Binding-site contacts:
Ligand atom C6 contacts residue TRP32 of chain 1.C at 4.3 Å (hydrophobic).
Ligand atom C22 contacts residue LEU41 of chain 1.C at 4.5 Å (hydrophobic).
Ligand atom C34 contacts residue PEK1 of chain 1.IB at 3.8 Å.
Ligand atom O16 contacts residue TRP32 of chain 1.C at 4.2 Å.
Ligand atom C28 contacts residue PEK1 of chain 1.IB at 4.1 Å.
Ligand atom C40 contacts residue PGV1 of chain 1.KB at 4.0 Å.
Ligand atom C19 contacts residue TRP32 of chain 1.C at 4.4 Å (hydrophobic).
Ligand atom C6 contacts residue MET38 of chain 1.C at 4.2 Å (hydrophobic).
Ligand atom C6 contacts residue PHE69 of chain 1.G at 4.2 Å (hydrophobic).
Ligand atom C22 contacts residue TRP32 of chain 1.C at 3.7 Å (hydrophobic).
Ligand atom C37 contacts residue LEU29 of chain 1.C at 4.2 Å (hydrophobic).
Ligand atom C19 contacts residue MET42 of chain 1.C at 4.5 Å (hydrophobic).
Ligand atom C37 contacts residue PGV1 of chain 1.KB at 4.5 Å.
Ligand atom C43 contacts residue PGV1 of chain 1.HA at 3.4 Å.
Ligand atom C25 contacts residue LEU41 of chain 1.C at 4.1 Å (hydrophobic).
Ligand atom C37 contacts residue PEK1 of chain 1.IB at 4.3 Å.
Ligand atom C18 contacts residue TRP32 of chain 1.C at 3.7 Å (hydrophobic).
Ligand atom C18 contacts residue PHE69 of chain 1.G at 3.9 Å (hydrophobic).
Ligand atom C6 contacts residue TRP62 of chain 1.G at 4.4 Å (hydrophobic).
Ligand atom O16 contacts residue MET38 of chain 1.C at 3.7 Å.

Sequence of chain 1.C:
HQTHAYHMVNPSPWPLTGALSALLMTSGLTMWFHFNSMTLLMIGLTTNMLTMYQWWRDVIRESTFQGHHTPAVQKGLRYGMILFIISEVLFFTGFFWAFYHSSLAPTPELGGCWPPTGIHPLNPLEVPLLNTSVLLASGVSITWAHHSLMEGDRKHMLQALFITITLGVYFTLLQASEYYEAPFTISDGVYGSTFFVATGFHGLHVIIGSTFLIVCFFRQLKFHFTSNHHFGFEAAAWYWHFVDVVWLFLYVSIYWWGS

This protein binds this small molecule.
Small molecule (SMILES): CCCCCCCCCCO[C@@H]1O[C@H](CO)[C@@H](O[C@H]2O[C@H](CO)[C@@H](O)[C@H](O)[C@H]2O)[C@H](O)[C@H]1O

Sequence of chain 1.G:
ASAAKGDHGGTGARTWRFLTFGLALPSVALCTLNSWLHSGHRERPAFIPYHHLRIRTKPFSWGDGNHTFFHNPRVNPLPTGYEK